Binding-site contacts:
Ligand atom O5 contacts residue GLN801 of chain 1.C at 3.9 Å.
Ligand atom C1 contacts residue ASN798 of chain 1.C at 1.4 Å.
Ligand atom C3 contacts residue ASN798 of chain 1.C at 3.8 Å.
Ligand atom O6 contacts residue GLN801 of chain 1.C at 3.3 Å (h-bond).
Ligand atom C1 contacts residue SER800 of chain 1.C at 3.3 Å.
Ligand atom O5 contacts residue ASN798 of chain 1.C at 2.4 Å (h-bond).
Ligand atom C3 contacts residue SER800 of chain 1.C at 4.5 Å.
Ligand atom C7 contacts residue GLN801 of chain 1.C at 4.5 Å.
Ligand atom O7 contacts residue ASN798 of chain 1.C at 4.4 Å.
Ligand atom C4 contacts residue ASN798 of chain 1.C at 4.2 Å.
Ligand atom C6 contacts residue GLN801 of chain 1.C at 3.2 Å.
Ligand atom O5 contacts residue SER800 of chain 1.C at 3.8 Å.
Ligand atom N2 contacts residue ASN798 of chain 1.C at 2.9 Å (h-bond).
Ligand atom C5 contacts residue GLN801 of chain 1.C at 3.4 Å.
Ligand atom C8 contacts residue GLN801 of chain 1.C at 4.0 Å.
Ligand atom C5 contacts residue ASN798 of chain 1.C at 3.7 Å.
Ligand atom C2 contacts residue SER800 of chain 1.C at 4.3 Å.
Ligand atom C5 contacts residue SER800 of chain 1.C at 3.9 Å.
Ligand atom C2 contacts residue ASN798 of chain 1.C at 2.5 Å.
Ligand atom O6 contacts residue GLN932 of chain 1.C at 3.9 Å.
Ligand atom C7 contacts residue ASN798 of chain 1.C at 3.9 Å.

This protein binds this small molecule.
Small molecule (SMILES): CC(=O)N[C@H]1[C@H](O[C@H]2[C@H](O)[C@@H](NC(C)=O)CO[C@@H]2CO)O[C@H](CO)[C@@H](O)[C@@H]1O

Sequence of chain 1.C:
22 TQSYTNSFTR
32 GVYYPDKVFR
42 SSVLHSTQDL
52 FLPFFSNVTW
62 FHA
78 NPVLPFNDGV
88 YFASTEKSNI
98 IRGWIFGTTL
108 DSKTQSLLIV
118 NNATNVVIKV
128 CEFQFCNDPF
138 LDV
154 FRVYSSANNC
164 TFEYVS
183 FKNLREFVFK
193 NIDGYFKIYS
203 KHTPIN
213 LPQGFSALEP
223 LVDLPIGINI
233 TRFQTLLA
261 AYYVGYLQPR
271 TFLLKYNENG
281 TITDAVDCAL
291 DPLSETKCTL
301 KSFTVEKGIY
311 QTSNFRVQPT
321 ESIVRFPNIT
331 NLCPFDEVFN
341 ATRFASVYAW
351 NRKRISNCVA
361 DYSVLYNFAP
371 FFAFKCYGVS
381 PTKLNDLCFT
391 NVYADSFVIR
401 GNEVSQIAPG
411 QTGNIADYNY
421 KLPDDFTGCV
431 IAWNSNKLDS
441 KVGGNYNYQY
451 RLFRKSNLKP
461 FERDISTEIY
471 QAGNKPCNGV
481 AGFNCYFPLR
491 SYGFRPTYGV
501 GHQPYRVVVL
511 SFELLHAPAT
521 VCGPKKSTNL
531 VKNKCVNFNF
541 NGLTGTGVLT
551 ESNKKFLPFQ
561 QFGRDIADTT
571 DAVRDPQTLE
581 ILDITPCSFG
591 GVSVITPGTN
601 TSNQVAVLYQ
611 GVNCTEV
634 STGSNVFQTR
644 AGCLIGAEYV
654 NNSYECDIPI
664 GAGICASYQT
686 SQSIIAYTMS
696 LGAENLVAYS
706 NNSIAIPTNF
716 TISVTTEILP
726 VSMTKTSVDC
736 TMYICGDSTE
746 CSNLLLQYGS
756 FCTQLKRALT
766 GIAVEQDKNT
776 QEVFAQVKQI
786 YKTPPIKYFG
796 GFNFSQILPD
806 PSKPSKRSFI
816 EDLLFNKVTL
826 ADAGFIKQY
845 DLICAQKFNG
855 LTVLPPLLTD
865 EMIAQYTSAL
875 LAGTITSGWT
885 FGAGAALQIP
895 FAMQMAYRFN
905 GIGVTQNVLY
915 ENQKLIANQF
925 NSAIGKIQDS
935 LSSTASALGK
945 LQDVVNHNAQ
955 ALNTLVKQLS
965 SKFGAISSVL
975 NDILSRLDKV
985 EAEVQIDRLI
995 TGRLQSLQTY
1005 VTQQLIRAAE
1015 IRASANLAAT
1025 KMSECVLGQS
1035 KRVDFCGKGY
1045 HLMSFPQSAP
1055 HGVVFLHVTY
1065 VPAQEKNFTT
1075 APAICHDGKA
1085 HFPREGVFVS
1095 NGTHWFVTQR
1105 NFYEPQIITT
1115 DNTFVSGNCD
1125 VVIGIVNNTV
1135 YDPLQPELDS